Binding-site contacts:
Ligand atom C5B contacts residue GLU373 of chain 1.B at 3.8 Å.
Ligand atom O2B contacts residue HIS143 of chain 1.B at 3.4 Å (h-bond).
Ligand atom C1 contacts residue TYR317 of chain 1.B at 3.2 Å (hydrophobic).
Ligand atom O3B contacts residue TRP420 of chain 1.B at 3.6 Å.
Ligand atom C4B contacts residue TRP428 of chain 1.B at 3.6 Å (hydrophobic).
Ligand atom O4B contacts residue GLN42 of chain 1.B at 2.9 Å (h-bond).
Ligand atom C2B contacts residue GLU188 of chain 1.B at 3.8 Å.
Ligand atom C1B contacts residue GLU188 of chain 1.B at 3.6 Å.
Ligand atom C5B contacts residue TYR317 of chain 1.B at 3.6 Å (hydrophobic).
Ligand atom C8B contacts residue TYR317 of chain 1.B at 3.1 Å (hydrophobic).
Ligand atom C1 contacts residue GLU188 of chain 1.B at 3.3 Å.
Ligand atom N2B contacts residue GLU188 of chain 1.B at 2.6 Å (salt-bridge).
Ligand atom O3B contacts residue HIS143 of chain 1.B at 3.0 Å (h-bond).
Ligand atom O3B contacts residue GLN42 of chain 1.B at 2.5 Å (h-bond).
Ligand atom C7B contacts residue TYR317 of chain 1.B at 3.3 Å (hydrophobic).
Ligand atom C2B contacts residue GLU373 of chain 1.B at 3.4 Å.
Ligand atom C6B contacts residue PHE436 of chain 1.B at 3.5 Å (hydrophobic).
Ligand atom N1B contacts residue TYR317 of chain 1.B at 3.5 Å (h-bond).
Ligand atom O4B contacts residue TRP428 of chain 1.B at 3.6 Å (h-bond).
Ligand atom C3B contacts residue TRP420 of chain 1.B at 3.8 Å (hydrophobic).
Ligand atom O2B contacts residue ASN187 of chain 1.B at 3.0 Å (h-bond).
Ligand atom N2B contacts residue GLU373 of chain 1.B at 3.5 Å (salt-bridge).
Ligand atom C3B contacts residue GLU373 of chain 1.B at 3.7 Å.
Ligand atom O4B contacts residue TRP420 of chain 1.B at 3.2 Å (h-bond).
Ligand atom C7B contacts residue GLU188 of chain 1.B at 3.3 Å.
Ligand atom O4B contacts residue GLU427 of chain 1.B at 2.6 Å (salt-bridge).
Ligand atom C4B contacts residue GLU427 of chain 1.B at 3.6 Å.
Ligand atom O3B contacts residue TRP428 of chain 1.B at 2.9 Å (h-bond).
Ligand atom C3B contacts residue TRP428 of chain 1.B at 3.7 Å (hydrophobic).
Ligand atom N1B contacts residue GLU373 of chain 1.B at 3.3 Å (salt-bridge).
Ligand atom C1B contacts residue GLU373 of chain 1.B at 3.1 Å.
Ligand atom C6B contacts residue GLU427 of chain 1.B at 3.3 Å.
Ligand atom O2B contacts residue GLU188 of chain 1.B at 3.6 Å (salt-bridge).
Ligand atom O2B contacts residue GLU373 of chain 1.B at 2.8 Å (salt-bridge).
Ligand atom O6B contacts residue GLU427 of chain 1.B at 2.5 Å (salt-bridge).
Ligand atom O6B contacts residue PHE436 of chain 1.B at 3.8 Å.
Ligand atom O6B contacts residue TRP346 of chain 1.B at 3.4 Å.
Ligand atom C5B contacts residue TRP420 of chain 1.B at 3.8 Å (hydrophobic).
Ligand atom C3B contacts residue GLN42 of chain 1.B at 3.7 Å.
Ligand atom C8B contacts residue GLU373 of chain 1.B at 3.8 Å.

Sequence of chain 1.B:
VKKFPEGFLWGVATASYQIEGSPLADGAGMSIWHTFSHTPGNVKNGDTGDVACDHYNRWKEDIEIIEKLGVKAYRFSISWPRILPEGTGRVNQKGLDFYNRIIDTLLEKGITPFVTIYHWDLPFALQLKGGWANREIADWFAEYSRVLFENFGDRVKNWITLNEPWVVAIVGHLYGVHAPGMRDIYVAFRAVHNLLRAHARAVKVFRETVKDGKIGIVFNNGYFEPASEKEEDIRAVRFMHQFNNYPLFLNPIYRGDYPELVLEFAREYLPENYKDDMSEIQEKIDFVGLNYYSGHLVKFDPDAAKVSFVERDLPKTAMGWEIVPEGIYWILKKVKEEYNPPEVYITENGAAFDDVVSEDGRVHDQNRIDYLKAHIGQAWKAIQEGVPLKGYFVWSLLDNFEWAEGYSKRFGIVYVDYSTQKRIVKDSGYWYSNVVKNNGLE

This small molecule binds to this protein.
Small molecule (SMILES): O=C(O)Cc1c[n+]2c([nH]1)[C@H](O)[C@@H](O)[C@H](O)[C@H]2CO